A small-molecule ligand and the protein it binds are described below.
Small molecule (SMILES): CC(=O)N[C@@H]1[C@@H](O)[C@H](O)[C@@H](CO)O[C@H]1O

Sequence of chain 1.B:
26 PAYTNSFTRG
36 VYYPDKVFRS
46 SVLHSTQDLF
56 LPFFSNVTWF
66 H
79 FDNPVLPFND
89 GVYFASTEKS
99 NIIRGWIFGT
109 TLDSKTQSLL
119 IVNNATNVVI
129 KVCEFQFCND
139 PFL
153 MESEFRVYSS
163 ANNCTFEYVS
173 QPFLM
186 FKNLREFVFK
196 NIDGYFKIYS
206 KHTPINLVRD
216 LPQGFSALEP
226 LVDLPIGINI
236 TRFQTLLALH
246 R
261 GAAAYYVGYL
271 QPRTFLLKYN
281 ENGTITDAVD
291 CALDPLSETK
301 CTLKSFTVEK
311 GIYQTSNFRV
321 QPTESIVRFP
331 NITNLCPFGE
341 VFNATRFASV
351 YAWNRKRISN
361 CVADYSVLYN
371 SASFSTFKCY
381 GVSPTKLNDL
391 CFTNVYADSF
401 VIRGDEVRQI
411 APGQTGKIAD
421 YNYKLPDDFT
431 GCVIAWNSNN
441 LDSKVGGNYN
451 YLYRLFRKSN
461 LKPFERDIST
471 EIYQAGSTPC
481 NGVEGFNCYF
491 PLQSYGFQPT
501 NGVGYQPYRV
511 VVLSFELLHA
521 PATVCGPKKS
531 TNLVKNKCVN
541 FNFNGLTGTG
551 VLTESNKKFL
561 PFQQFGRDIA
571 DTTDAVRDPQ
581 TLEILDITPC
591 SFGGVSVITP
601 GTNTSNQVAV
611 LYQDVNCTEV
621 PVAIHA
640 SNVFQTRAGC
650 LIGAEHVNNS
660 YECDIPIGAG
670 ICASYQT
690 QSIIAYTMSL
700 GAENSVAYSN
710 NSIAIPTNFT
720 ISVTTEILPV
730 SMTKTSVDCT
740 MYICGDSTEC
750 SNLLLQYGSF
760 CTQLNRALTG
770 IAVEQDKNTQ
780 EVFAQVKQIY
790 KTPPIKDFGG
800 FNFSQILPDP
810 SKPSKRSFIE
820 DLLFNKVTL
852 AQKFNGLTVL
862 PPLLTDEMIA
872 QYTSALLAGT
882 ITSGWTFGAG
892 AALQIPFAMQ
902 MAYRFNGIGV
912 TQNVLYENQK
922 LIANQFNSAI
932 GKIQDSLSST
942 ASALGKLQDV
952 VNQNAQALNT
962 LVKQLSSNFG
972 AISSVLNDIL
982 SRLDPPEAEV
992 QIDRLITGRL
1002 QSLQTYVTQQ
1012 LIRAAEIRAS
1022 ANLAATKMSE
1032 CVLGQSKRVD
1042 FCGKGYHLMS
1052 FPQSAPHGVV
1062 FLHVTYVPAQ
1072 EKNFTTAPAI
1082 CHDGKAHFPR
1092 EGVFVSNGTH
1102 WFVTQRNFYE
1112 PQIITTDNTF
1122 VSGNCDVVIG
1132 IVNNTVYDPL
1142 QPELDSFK

Binding-site contacts:
Ligand atom N2 contacts residue ASN603 of chain 1.B at 2.9 Å (h-bond).
Ligand atom O5 contacts residue ASN603 of chain 1.B at 2.4 Å (h-bond).
Ligand atom O7 contacts residue ASN603 of chain 1.B at 3.0 Å (h-bond).
Ligand atom C4 contacts residue ASN603 of chain 1.B at 4.2 Å.
Ligand atom C5 contacts residue ASN603 of chain 1.B at 3.7 Å.
Ligand atom C7 contacts residue GLU309 of chain 1.B at 4.5 Å.
Ligand atom C1 contacts residue ASN603 of chain 1.B at 1.4 Å.
Ligand atom C8 contacts residue GLU309 of chain 1.B at 3.0 Å.
Ligand atom C8 contacts residue ASN603 of chain 1.B at 3.9 Å.
Ligand atom C3 contacts residue ASN603 of chain 1.B at 3.8 Å.
Ligand atom C7 contacts residue ASN603 of chain 1.B at 3.1 Å.
Ligand atom C2 contacts residue ASN603 of chain 1.B at 2.5 Å.